Binding-site contacts:
Ligand atom C7 contacts residue ILE156 of chain 1.A at 3.7 Å (hydrophobic).
Ligand atom O7 contacts residue ILE156 of chain 1.A at 4.4 Å.
Ligand atom C6 contacts residue GLU194 of chain 1.A at 3.8 Å.
Ligand atom N2 contacts residue ASN191 of chain 1.A at 2.7 Å (h-bond).
Ligand atom O6 contacts residue THR193 of chain 1.A at 4.0 Å.
Ligand atom O5 contacts residue THR193 of chain 1.A at 3.5 Å (h-bond).
Ligand atom C7 contacts residue ASN191 of chain 1.A at 3.2 Å.
Ligand atom O7 contacts residue GLN189 of chain 1.A at 4.1 Å.
Ligand atom C5 contacts residue THR193 of chain 1.A at 3.8 Å.
Ligand atom O7 contacts residue ASN191 of chain 1.A at 3.3 Å (h-bond).
Ligand atom C2 contacts residue ASN191 of chain 1.A at 2.3 Å.
Ligand atom C1 contacts residue THR193 of chain 1.A at 3.3 Å.
Ligand atom C4 contacts residue ASN191 of chain 1.A at 4.2 Å.
Ligand atom C8 contacts residue ILE156 of chain 1.A at 3.7 Å (hydrophobic).
Ligand atom O6 contacts residue GLU194 of chain 1.A at 2.6 Å (salt-bridge).
Ligand atom N2 contacts residue ILE156 of chain 1.A at 3.5 Å.
Ligand atom C1 contacts residue ILE156 of chain 1.A at 4.2 Å (hydrophobic).
Ligand atom C8 contacts residue THR150 of chain 1.A at 4.4 Å.
Ligand atom O7 contacts residue LYS229 of chain 1.A at 4.1 Å.
Ligand atom O5 contacts residue ASN191 of chain 1.A at 2.4 Å (h-bond).
Ligand atom C5 contacts residue ASN191 of chain 1.A at 3.7 Å.
Ligand atom C1 contacts residue ASN191 of chain 1.A at 1.4 Å.
Ligand atom C3 contacts residue ASN191 of chain 1.A at 3.7 Å.
Ligand atom C2 contacts residue ILE156 of chain 1.A at 4.4 Å (hydrophobic).

This small molecule binds to this protein.
Small molecule (SMILES): CC(=O)N[C@@H]1[C@@H](O)[C@H](O)[C@@H](CO)O[C@H]1O

Sequence of chain 1.A:
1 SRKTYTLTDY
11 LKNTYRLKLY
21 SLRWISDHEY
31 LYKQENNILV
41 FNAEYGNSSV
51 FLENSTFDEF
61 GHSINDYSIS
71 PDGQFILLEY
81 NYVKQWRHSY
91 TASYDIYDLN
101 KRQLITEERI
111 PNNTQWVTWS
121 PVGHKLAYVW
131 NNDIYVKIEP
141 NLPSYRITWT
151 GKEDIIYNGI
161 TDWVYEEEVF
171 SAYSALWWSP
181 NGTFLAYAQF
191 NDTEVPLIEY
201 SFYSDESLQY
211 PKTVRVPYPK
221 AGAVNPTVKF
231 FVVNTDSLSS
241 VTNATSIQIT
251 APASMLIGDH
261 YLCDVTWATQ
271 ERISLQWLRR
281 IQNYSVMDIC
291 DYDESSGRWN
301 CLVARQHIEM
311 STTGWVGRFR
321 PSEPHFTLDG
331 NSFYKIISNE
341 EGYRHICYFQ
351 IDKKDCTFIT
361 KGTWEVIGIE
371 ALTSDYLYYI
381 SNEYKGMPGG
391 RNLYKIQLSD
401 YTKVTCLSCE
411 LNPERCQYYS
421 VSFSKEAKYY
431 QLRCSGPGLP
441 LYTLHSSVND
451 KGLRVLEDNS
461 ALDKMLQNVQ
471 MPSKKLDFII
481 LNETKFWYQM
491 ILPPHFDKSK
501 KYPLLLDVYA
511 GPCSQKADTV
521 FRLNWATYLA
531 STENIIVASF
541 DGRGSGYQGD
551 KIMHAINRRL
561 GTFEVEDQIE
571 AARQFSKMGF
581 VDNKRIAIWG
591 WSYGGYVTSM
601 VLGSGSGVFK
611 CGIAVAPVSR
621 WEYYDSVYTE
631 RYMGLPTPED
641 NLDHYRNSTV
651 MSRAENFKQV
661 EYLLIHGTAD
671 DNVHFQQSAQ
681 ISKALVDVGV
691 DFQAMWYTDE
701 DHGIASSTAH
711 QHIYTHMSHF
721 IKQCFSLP